A small-molecule ligand and the protein it binds are described below.
Small molecule (SMILES): CC(=O)N[C@H]1[C@H](O[C@H]2[C@H](O)[C@@H](NC(C)=O)CO[C@@H]2CO)O[C@H](CO)[C@@H](O)[C@@H]1O

Sequence of chain 3.D:
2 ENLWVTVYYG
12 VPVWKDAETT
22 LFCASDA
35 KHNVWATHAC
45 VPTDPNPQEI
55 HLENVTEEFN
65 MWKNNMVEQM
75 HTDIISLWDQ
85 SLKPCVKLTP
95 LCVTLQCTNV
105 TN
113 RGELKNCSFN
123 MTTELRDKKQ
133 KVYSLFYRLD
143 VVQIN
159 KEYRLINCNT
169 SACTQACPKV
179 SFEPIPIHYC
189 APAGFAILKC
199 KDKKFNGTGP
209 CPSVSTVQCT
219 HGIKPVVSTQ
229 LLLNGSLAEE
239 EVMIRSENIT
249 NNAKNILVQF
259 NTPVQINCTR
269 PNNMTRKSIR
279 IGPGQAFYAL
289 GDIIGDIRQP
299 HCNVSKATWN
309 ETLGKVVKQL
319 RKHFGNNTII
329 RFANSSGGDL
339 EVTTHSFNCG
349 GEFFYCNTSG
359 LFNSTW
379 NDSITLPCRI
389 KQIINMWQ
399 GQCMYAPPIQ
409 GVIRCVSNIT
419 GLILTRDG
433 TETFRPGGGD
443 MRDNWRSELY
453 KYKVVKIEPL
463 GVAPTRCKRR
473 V

Binding-site contacts:
Ligand atom O7 contacts residue ASN416 of chain 3.D at 4.4 Å.
Ligand atom C5 contacts residue PRO261 of chain 3.D at 4.4 Å (hydrophobic).
Ligand atom C8 contacts residue ASN232 of chain 3.D at 3.8 Å.
Ligand atom C7 contacts residue ASN232 of chain 3.D at 3.6 Å.
Ligand atom C8 contacts residue LYS222 of chain 3.D at 4.4 Å.
Ligand atom C6 contacts residue PRO261 of chain 3.D at 4.0 Å (hydrophobic).
Ligand atom O5 contacts residue ASN416 of chain 3.D at 2.4 Å (h-bond).
Ligand atom C2 contacts residue ASN416 of chain 3.D at 2.4 Å.
Ligand atom O7 contacts residue LYS222 of chain 3.D at 3.7 Å.
Ligand atom C3 contacts residue ASN416 of chain 3.D at 3.8 Å.
Ligand atom C5 contacts residue ASN416 of chain 3.D at 3.5 Å.
Ligand atom C7 contacts residue LYS222 of chain 3.D at 4.4 Å.
Ligand atom C6 contacts residue ASN416 of chain 3.D at 3.6 Å.
Ligand atom C4 contacts residue ASN416 of chain 3.D at 4.2 Å.
Ligand atom C8 contacts residue GLY233 of chain 3.D at 4.2 Å.
Ligand atom O7 contacts residue ASN232 of chain 3.D at 2.8 Å (h-bond).
Ligand atom O5 contacts residue PRO261 of chain 3.D at 3.9 Å.
Ligand atom O6 contacts residue PRO261 of chain 3.D at 4.3 Å.
Ligand atom C6 contacts residue LEU235 of chain 3.D at 4.0 Å (hydrophobic).
Ligand atom C7 contacts residue ASN416 of chain 3.D at 3.4 Å.
Ligand atom N2 contacts residue ASN416 of chain 3.D at 3.0 Å (h-bond).
Ligand atom O7 contacts residue NAG1 of chain 3.G at 3.9 Å.
Ligand atom O6 contacts residue LEU235 of chain 3.D at 3.8 Å.
Ligand atom N2 contacts residue ASN232 of chain 3.D at 4.4 Å.
Ligand atom C8 contacts residue ASN416 of chain 3.D at 3.4 Å.
Ligand atom C1 contacts residue ASN416 of chain 3.D at 1.4 Å.